The protein below binds the small molecule below.
Small molecule (SMILES): Nc1ccc(O)c(-c2cc(C(=O)O)ccn2)c1

Binding-site contacts:
Ligand atom O15 contacts residue TYR199 of chain 1.A at 3.8 Å.
Ligand atom N13 contacts residue MN1 of chain 1.C at 2.2 Å.
Ligand atom C05 contacts residue MN1 of chain 1.C at 2.9 Å.
Ligand atom C08 contacts residue HIS210 of chain 1.A at 3.5 Å.
Ligand atom C14 contacts residue TYR154 of chain 1.A at 3.3 Å (hydrophobic).
Ligand atom O15 contacts residue PHE207 of chain 1.A at 3.5 Å.
Ligand atom C12 contacts residue PHE207 of chain 1.A at 3.4 Å (hydrophobic).
Ligand atom N01 contacts residue LYS263 of chain 1.A at 3.2 Å.
Ligand atom N13 contacts residue HIS210 of chain 1.A at 3.1 Å (h-bond).
Ligand atom C08 contacts residue MN1 of chain 1.C at 3.1 Å.
Ligand atom C04 contacts residue MN1 of chain 1.C at 4.0 Å.
Ligand atom C11 contacts residue TRP230 of chain 1.A at 3.6 Å (hydrophobic).
Ligand atom C07 contacts residue HIS210 of chain 1.A at 4.0 Å.
Ligand atom O17 contacts residue GLU212 of chain 1.A at 2.6 Å (salt-bridge).
Ligand atom O17 contacts residue HIS210 of chain 1.A at 3.2 Å (h-bond).
Ligand atom O15 contacts residue TYR154 of chain 1.A at 2.5 Å (h-bond).
Ligand atom O17 contacts residue MN1 of chain 1.C at 2.0 Å.
Ligand atom C12 contacts residue MN1 of chain 1.C at 3.0 Å.
Ligand atom C12 contacts residue HIS298 of chain 1.A at 3.6 Å.
Ligand atom C07 contacts residue TYR199 of chain 1.A at 4.0 Å (hydrophobic).
Ligand atom C12 contacts residue HIS210 of chain 1.A at 3.9 Å.
Ligand atom N13 contacts residue HIS298 of chain 1.A at 3.6 Å (h-bond).
Ligand atom O16 contacts residue LYS228 of chain 1.A at 2.9 Å (salt-bridge).
Ligand atom C09 contacts residue PHE207 of chain 1.A at 4.0 Å (hydrophobic).
Ligand atom C10 contacts residue PHE207 of chain 1.A at 3.6 Å (hydrophobic).
Ligand atom N13 contacts residue PHE207 of chain 1.A at 4.0 Å.
Ligand atom C05 contacts residue HIS210 of chain 1.A at 3.1 Å.
Ligand atom C05 contacts residue GLU212 of chain 1.A at 3.5 Å.
Ligand atom O16 contacts residue TYR154 of chain 1.A at 3.4 Å (h-bond).
Ligand atom C06 contacts residue MN1 of chain 1.C at 3.3 Å.
Ligand atom C03 contacts residue LYS263 of chain 1.A at 3.4 Å.
Ligand atom C14 contacts residue PHE207 of chain 1.A at 3.7 Å (hydrophobic).
Ligand atom C14 contacts residue LYS228 of chain 1.A at 3.8 Å.
Ligand atom C04 contacts residue GLU212 of chain 1.A at 3.6 Å.
Ligand atom C04 contacts residue HIS210 of chain 1.A at 3.8 Å.
Ligand atom C12 contacts residue TRP230 of chain 1.A at 3.6 Å (hydrophobic).
Ligand atom C06 contacts residue HIS210 of chain 1.A at 3.3 Å.
Ligand atom C02 contacts residue LYS263 of chain 1.A at 3.4 Å.
Ligand atom O16 contacts residue ASN220 of chain 1.A at 3.5 Å (h-bond).
Ligand atom C11 contacts residue PHE207 of chain 1.A at 3.4 Å (hydrophobic).

Sequence of chain 1.A:
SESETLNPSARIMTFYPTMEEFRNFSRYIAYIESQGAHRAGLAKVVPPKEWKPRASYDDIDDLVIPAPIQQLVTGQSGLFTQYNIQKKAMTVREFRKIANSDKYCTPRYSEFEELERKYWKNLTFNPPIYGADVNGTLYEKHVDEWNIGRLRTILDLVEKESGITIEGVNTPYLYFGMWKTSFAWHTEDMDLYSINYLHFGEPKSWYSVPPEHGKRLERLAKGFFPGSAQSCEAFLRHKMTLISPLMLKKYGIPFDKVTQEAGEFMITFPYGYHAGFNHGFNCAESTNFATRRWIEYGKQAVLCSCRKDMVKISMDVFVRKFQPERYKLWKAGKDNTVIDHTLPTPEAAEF